Sequence of chain 1.B:
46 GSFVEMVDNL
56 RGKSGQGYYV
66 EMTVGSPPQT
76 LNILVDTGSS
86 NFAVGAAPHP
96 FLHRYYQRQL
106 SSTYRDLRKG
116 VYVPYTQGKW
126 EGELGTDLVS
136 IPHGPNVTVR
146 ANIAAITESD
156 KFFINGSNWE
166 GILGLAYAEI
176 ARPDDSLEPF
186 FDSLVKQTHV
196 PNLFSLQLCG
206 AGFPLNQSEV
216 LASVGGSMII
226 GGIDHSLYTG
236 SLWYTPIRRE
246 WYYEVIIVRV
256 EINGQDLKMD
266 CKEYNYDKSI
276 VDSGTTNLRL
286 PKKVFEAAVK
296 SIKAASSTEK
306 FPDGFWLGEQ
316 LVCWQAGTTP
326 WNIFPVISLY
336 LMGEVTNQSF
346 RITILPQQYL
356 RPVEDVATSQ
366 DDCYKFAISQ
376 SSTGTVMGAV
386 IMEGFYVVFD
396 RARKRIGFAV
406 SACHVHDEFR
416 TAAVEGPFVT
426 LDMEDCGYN

Binding-site contacts:
Ligand atom C5 contacts residue TYR120 of chain 1.B at 3.6 Å (hydrophobic).
Ligand atom N2 contacts residue GLY279 of chain 1.B at 4.0 Å.
Ligand atom C14 contacts residue ILE159 of chain 1.B at 3.8 Å (hydrophobic).
Ligand atom CL1 contacts residue GLY279 of chain 1.B at 3.7 Å.
Ligand atom C3 contacts residue TYR120 of chain 1.B at 3.8 Å (hydrophobic).
Ligand atom C13 contacts residue GLY60 of chain 1.B at 3.4 Å.
Ligand atom S1 contacts residue THR280 of chain 1.B at 4.0 Å.
Ligand atom N2 contacts residue GLY83 of chain 1.B at 3.5 Å.
Ligand atom C1 contacts residue ASP277 of chain 1.B at 3.8 Å.
Ligand atom C1 contacts residue ASP81 of chain 1.B at 3.5 Å.
Ligand atom S1 contacts residue ASP277 of chain 1.B at 3.9 Å.
Ligand atom CL1 contacts residue GLY62 of chain 1.B at 3.6 Å.
Ligand atom C6 contacts residue LEU79 of chain 1.B at 3.7 Å (hydrophobic).
Ligand atom O1 contacts residue TRP164 of chain 1.B at 3.4 Å.
Ligand atom N3 contacts residue GLY279 of chain 1.B at 3.1 Å (h-bond).
Ligand atom C13 contacts residue GLN61 of chain 1.B at 3.6 Å.
Ligand atom CL1 contacts residue SER278 of chain 1.B at 3.5 Å.
Ligand atom CL1 contacts residue THR280 of chain 1.B at 3.8 Å.
Ligand atom N2 contacts residue ASP81 of chain 1.B at 2.8 Å (salt-bridge).
Ligand atom N1 contacts residue ASP81 of chain 1.B at 2.8 Å (salt-bridge).
Ligand atom C7 contacts residue GLY279 of chain 1.B at 3.8 Å.
Ligand atom C5 contacts residue ASP81 of chain 1.B at 3.5 Å.
Ligand atom C4 contacts residue TYR120 of chain 1.B at 3.6 Å (hydrophobic).
Ligand atom C12 contacts residue GLN61 of chain 1.B at 3.4 Å.
Ligand atom C12 contacts residue GLY62 of chain 1.B at 3.4 Å.
Ligand atom C12 contacts residue THR281 of chain 1.B at 3.3 Å.
Ligand atom CL1 contacts residue SER59 of chain 1.B at 3.6 Å.
Ligand atom C9 contacts residue GLY279 of chain 1.B at 3.9 Å.
Ligand atom CL1 contacts residue THR281 of chain 1.B at 3.9 Å.
Ligand atom C10 contacts residue GLY279 of chain 1.B at 3.1 Å.
Ligand atom C11 contacts residue GLY279 of chain 1.B at 3.8 Å.
Ligand atom C11 contacts residue THR281 of chain 1.B at 3.8 Å.
Ligand atom C11 contacts residue GLY62 of chain 1.B at 3.7 Å.
Ligand atom C6 contacts residue ASP81 of chain 1.B at 3.8 Å.
Ligand atom C2 contacts residue TYR120 of chain 1.B at 3.7 Å (hydrophobic).
Ligand atom N2 contacts residue ASP277 of chain 1.B at 2.9 Å (salt-bridge).
Ligand atom C12 contacts residue SER59 of chain 1.B at 3.5 Å.
Ligand atom C15 contacts residue GLY279 of chain 1.B at 3.7 Å.
Ligand atom C12 contacts residue GLY60 of chain 1.B at 3.6 Å.
Ligand atom C4 contacts residue ASP81 of chain 1.B at 3.6 Å.

The protein below binds the small molecule below.
Small molecule (SMILES): NC1=N[C@@H]2CC[C@H](NC(=O)c3cccc(Cl)c3)C[C@@H]2CS1